Sequence of chain 2.A:
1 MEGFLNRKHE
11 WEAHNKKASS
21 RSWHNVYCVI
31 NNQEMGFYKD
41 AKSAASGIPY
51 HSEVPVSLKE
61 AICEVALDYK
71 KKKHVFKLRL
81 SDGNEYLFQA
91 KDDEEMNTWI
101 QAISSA

The protein below binds the small molecule below.
Small molecule (SMILES): O=P(O)(O)O[C@@H]1[C@H](O)[C@H](O)[C@@H](OP(=O)(O)O)[C@H](OP(=O)(O)O)[C@H]1O

Binding-site contacts:
Ligand atom P1 contacts residue SER22 of chain 2.A at 4.2 Å.
Ligand atom C1 contacts residue ARG21 of chain 2.A at 3.9 Å.
Ligand atom O52 contacts residue LYS8 of chain 2.A at 3.0 Å (salt-bridge).
Ligand atom P4 contacts residue LYS8 of chain 2.A at 3.5 Å.
Ligand atom P5 contacts residue ARG21 of chain 2.A at 3.4 Å.
Ligand atom O51 contacts residue LYS8 of chain 2.A at 3.8 Å.
Ligand atom O4 contacts residue ARG21 of chain 2.A at 4.1 Å.
Ligand atom O43 contacts residue LYS71 of chain 2.A at 3.7 Å.
Ligand atom O52 contacts residue ARG21 of chain 2.A at 2.6 Å (salt-bridge).
Ligand atom O12 contacts residue SER22 of chain 2.A at 3.2 Å (h-bond).
Ligand atom O51 contacts residue ARG21 of chain 2.A at 4.0 Å.
Ligand atom C2 contacts residue SER22 of chain 2.A at 4.0 Å.
Ligand atom C4 contacts residue LYS8 of chain 2.A at 4.3 Å.
Ligand atom O42 contacts residue LYS71 of chain 2.A at 4.1 Å.
Ligand atom C5 contacts residue ARG21 of chain 2.A at 3.8 Å.
Ligand atom C4 contacts residue ARG21 of chain 2.A at 4.0 Å.
Ligand atom C2 contacts residue ARG21 of chain 2.A at 4.0 Å.
Ligand atom O42 contacts residue TYR69 of chain 2.A at 3.8 Å.
Ligand atom C6 contacts residue ARG21 of chain 2.A at 4.3 Å.
Ligand atom O11 contacts residue SER22 of chain 2.A at 4.0 Å.
Ligand atom O4 contacts residue LYS8 of chain 2.A at 3.2 Å (salt-bridge).
Ligand atom C5 contacts residue LYS8 of chain 2.A at 4.3 Å.
Ligand atom O3 contacts residue TRP23 of chain 2.A at 3.6 Å.
Ligand atom O5 contacts residue LYS8 of chain 2.A at 4.3 Å.
Ligand atom O12 contacts residue ARG21 of chain 2.A at 4.2 Å.
Ligand atom O53 contacts residue ARG21 of chain 2.A at 3.1 Å (salt-bridge).
Ligand atom P4 contacts residue LYS71 of chain 2.A at 3.7 Å.
Ligand atom O41 contacts residue LYS71 of chain 2.A at 3.0 Å.
Ligand atom O42 contacts residue TRP23 of chain 2.A at 3.6 Å.
Ligand atom P5 contacts residue LYS8 of chain 2.A at 3.9 Å.
Ligand atom O43 contacts residue LYS8 of chain 2.A at 2.9 Å (salt-bridge).
Ligand atom O4 contacts residue TRP23 of chain 2.A at 4.3 Å.
Ligand atom O41 contacts residue LYS8 of chain 2.A at 4.3 Å.
Ligand atom O43 contacts residue TYR69 of chain 2.A at 2.8 Å (h-bond).
Ligand atom O3 contacts residue ARG21 of chain 2.A at 4.3 Å.
Ligand atom C3 contacts residue ARG21 of chain 2.A at 3.4 Å.
Ligand atom P4 contacts residue TRP23 of chain 2.A at 4.1 Å.
Ligand atom O43 contacts residue TRP23 of chain 2.A at 3.5 Å (h-bond).
Ligand atom C3 contacts residue SER22 of chain 2.A at 4.0 Å.
Ligand atom P4 contacts residue TYR69 of chain 2.A at 3.9 Å.